Sequence of chain 1.A:
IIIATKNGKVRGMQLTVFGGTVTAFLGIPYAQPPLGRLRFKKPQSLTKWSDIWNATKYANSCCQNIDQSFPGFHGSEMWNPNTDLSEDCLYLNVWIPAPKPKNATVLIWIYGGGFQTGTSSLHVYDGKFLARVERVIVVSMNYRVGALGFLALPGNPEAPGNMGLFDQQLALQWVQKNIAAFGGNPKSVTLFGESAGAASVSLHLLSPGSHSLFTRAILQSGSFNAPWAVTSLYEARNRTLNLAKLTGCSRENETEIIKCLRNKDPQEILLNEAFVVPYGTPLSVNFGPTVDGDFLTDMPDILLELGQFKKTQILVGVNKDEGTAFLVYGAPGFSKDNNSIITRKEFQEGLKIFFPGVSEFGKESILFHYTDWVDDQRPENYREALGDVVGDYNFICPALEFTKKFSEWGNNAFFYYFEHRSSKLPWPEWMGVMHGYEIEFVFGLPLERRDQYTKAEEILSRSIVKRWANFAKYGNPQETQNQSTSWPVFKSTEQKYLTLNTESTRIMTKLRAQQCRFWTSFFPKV

A small-molecule ligand and the protein it binds are described below.
Small molecule (SMILES): CC(=O)N[C@@H]1[C@@H](O)[C@H](O)[C@@H](CO)O[C@H]1O

Binding-site contacts:
Ligand atom C5 contacts residue ASN256 of chain 1.A at 3.7 Å.
Ligand atom O6 contacts residue GLU259 of chain 1.A at 3.3 Å (salt-bridge).
Ligand atom C1 contacts residue GLU259 of chain 1.A at 4.2 Å.
Ligand atom C2 contacts residue ASN256 of chain 1.A at 2.5 Å.
Ligand atom C1 contacts residue ASN256 of chain 1.A at 1.4 Å.
Ligand atom N2 contacts residue ASN256 of chain 1.A at 2.9 Å (h-bond).
Ligand atom C5 contacts residue GLU259 of chain 1.A at 4.3 Å.
Ligand atom O5 contacts residue GLU259 of chain 1.A at 3.3 Å (salt-bridge).
Ligand atom O7 contacts residue ASN256 of chain 1.A at 3.3 Å (h-bond).
Ligand atom C6 contacts residue GLU259 of chain 1.A at 4.0 Å.
Ligand atom C5 contacts residue THR258 of chain 1.A at 3.5 Å.
Ligand atom C3 contacts residue ASN256 of chain 1.A at 3.8 Å.
Ligand atom C8 contacts residue ASN256 of chain 1.A at 4.4 Å.
Ligand atom C2 contacts residue THR258 of chain 1.A at 4.4 Å.
Ligand atom O5 contacts residue THR258 of chain 1.A at 3.3 Å (h-bond).
Ligand atom C6 contacts residue THR258 of chain 1.A at 4.4 Å.
Ligand atom O5 contacts residue ASN256 of chain 1.A at 2.4 Å (h-bond).
Ligand atom C1 contacts residue THR258 of chain 1.A at 3.2 Å.
Ligand atom C4 contacts residue ASN256 of chain 1.A at 4.2 Å.
Ligand atom C7 contacts residue ASN256 of chain 1.A at 3.3 Å.